Sequence of chain 3.B:
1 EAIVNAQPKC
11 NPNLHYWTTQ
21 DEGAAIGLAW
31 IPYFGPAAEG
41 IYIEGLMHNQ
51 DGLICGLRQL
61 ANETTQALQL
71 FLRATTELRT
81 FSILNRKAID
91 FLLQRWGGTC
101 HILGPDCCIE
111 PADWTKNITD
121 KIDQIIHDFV

Sequence of chain 1.A:
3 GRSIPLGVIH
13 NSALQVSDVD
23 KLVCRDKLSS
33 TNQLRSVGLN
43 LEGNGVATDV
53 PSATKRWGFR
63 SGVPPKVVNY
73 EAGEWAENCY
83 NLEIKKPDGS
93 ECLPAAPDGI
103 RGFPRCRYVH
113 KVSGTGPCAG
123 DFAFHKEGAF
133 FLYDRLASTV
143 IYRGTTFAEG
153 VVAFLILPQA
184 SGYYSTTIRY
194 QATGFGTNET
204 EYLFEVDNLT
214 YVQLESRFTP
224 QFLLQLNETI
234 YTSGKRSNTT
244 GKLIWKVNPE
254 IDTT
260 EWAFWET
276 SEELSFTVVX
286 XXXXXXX

The protein below binds the small molecule below.
Small molecule (SMILES): CC(=O)N[C@H]1[C@H](O[C@H]2[C@H](O)[C@@H](NC(C)=O)CO[C@@H]2CO)O[C@H](CO)[C@@H](O[C@@H]2O[C@H](CO[C@H]3O[C@H](CO)[C@@H](O)[C@H](O)[C@@H]3O)[C@@H](O)[C@H](O[C@H]3O[C@H](CO)[C@@H](O)[C@H](O)[C@@H]3O)[C@@H]2O)[C@@H]1O

Sequence of chain 1.B:
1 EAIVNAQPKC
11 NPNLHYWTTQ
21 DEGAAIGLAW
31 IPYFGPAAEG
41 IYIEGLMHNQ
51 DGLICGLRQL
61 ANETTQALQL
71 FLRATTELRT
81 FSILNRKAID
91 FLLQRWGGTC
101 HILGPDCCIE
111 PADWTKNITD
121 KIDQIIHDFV

Binding-site contacts:
Ligand atom C8 contacts residue THR65 of chain 1.B at 3.6 Å.
Ligand atom C1 contacts residue ASN62 of chain 1.B at 1.4 Å.
Ligand atom C1 contacts residue GLN7 of chain 1.B at 3.9 Å.
Ligand atom C8 contacts residue ALA131 of chain 1.A at 3.8 Å (hydrophobic).
Ligand atom C8 contacts residue VAL153 of chain 1.A at 4.0 Å (hydrophobic).
Ligand atom C8 contacts residue GOL1 of chain 1.N at 3.9 Å.
Ligand atom O6 contacts residue GLN7 of chain 1.B at 2.7 Å (h-bond).
Ligand atom O3 contacts residue GLU129 of chain 1.A at 4.0 Å.
Ligand atom C5 contacts residue GLU129 of chain 1.A at 4.1 Å.
Ligand atom C6 contacts residue ALA6 of chain 1.B at 4.1 Å (hydrophobic).
Ligand atom O6 contacts residue PRO8 of chain 1.B at 3.7 Å.
Ligand atom C4 contacts residue GOL1 of chain 1.N at 4.1 Å.
Ligand atom C2 contacts residue GOL1 of chain 1.N at 3.8 Å.
Ligand atom C7 contacts residue GOL1 of chain 1.N at 3.9 Å.
Ligand atom C8 contacts residue PRO8 of chain 1.B at 3.8 Å (hydrophobic).
Ligand atom C3 contacts residue GOL1 of chain 1.N at 3.3 Å.
Ligand atom O4 contacts residue PHE34 of chain 3.B at 4.0 Å.
Ligand atom O6 contacts residue PHE34 of chain 3.B at 4.1 Å.
Ligand atom O7 contacts residue ALA131 of chain 1.A at 4.1 Å.
Ligand atom C5 contacts residue GOL1 of chain 1.N at 4.1 Å.
Ligand atom C7 contacts residue GLU129 of chain 1.A at 3.8 Å.
Ligand atom C1 contacts residue GOL1 of chain 1.N at 3.5 Å.
Ligand atom O7 contacts residue ASN62 of chain 1.B at 3.9 Å.
Ligand atom C6 contacts residue GLN7 of chain 1.B at 3.6 Å.
Ligand atom C7 contacts residue ASN62 of chain 1.B at 3.6 Å.
Ligand atom C8 contacts residue GLU129 of chain 1.A at 3.4 Å.
Ligand atom C5 contacts residue GLN7 of chain 1.B at 4.0 Å.
Ligand atom O5 contacts residue ASN62 of chain 1.B at 2.3 Å (h-bond).
Ligand atom O6 contacts residue LEU28 of chain 3.B at 3.5 Å.
Ligand atom C5 contacts residue ASN62 of chain 1.B at 3.6 Å.
Ligand atom N2 contacts residue ASN62 of chain 1.B at 2.9 Å (h-bond).
Ligand atom O7 contacts residue LEU43 of chain 1.A at 3.8 Å.
Ligand atom C8 contacts residue GLY130 of chain 1.A at 3.9 Å.
Ligand atom O6 contacts residue GLU129 of chain 1.A at 3.7 Å.
Ligand atom C2 contacts residue ASN62 of chain 1.B at 2.4 Å.
Ligand atom N2 contacts residue GOL1 of chain 1.N at 3.0 Å (h-bond).
Ligand atom C6 contacts residue PHE34 of chain 3.B at 3.6 Å (hydrophobic).
Ligand atom O5 contacts residue GLN7 of chain 1.B at 3.0 Å (h-bond).
Ligand atom C8 contacts residue TRP30 of chain 3.B at 4.1 Å (hydrophobic).
Ligand atom C3 contacts residue ASN62 of chain 1.B at 3.8 Å.